Sequence of chain 4.A:
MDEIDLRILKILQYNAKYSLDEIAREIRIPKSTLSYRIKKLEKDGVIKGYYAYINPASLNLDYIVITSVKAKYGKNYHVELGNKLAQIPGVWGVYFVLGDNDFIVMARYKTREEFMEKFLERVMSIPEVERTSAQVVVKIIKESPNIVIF

The protein below binds the small molecule below.
Small molecule (SMILES): NC(=O)CC[C@H](N)C(=O)O

Binding-site contacts:
Ligand atom CG contacts residue LYS31 of chain 4.A at 3.5 Å.
Ligand atom CB contacts residue LYS31 of chain 4.A at 3.4 Å.
Ligand atom C contacts residue SER32 of chain 4.A at 3.4 Å.
Ligand atom CB contacts residue SER32 of chain 4.A at 4.1 Å.
Ligand atom NE2 contacts residue LYS31 of chain 4.A at 3.0 Å (salt-bridge).
Ligand atom OXT contacts residue SER32 of chain 4.A at 3.4 Å (h-bond).
Ligand atom CD contacts residue LYS31 of chain 4.A at 3.2 Å.
Ligand atom CD contacts residue PRO30 of chain 4.A at 4.3 Å (hydrophobic).
Ligand atom NE2 contacts residue PRO30 of chain 4.A at 3.9 Å.
Ligand atom OE1 contacts residue LYS31 of chain 4.A at 3.0 Å.
Ligand atom CG contacts residue PRO30 of chain 4.A at 4.0 Å (hydrophobic).
Ligand atom NE2 contacts residue ILE29 of chain 4.A at 3.7 Å.
Ligand atom CB contacts residue PRO30 of chain 4.A at 4.2 Å (hydrophobic).
Ligand atom NE2 contacts residue ALA24 of chain 4.A at 3.6 Å.
Ligand atom CA contacts residue LYS31 of chain 4.A at 4.1 Å.
Ligand atom CA contacts residue PRO30 of chain 4.A at 4.0 Å (hydrophobic).
Ligand atom CA contacts residue SER32 of chain 4.A at 4.2 Å.
Ligand atom O contacts residue SER32 of chain 4.A at 3.1 Å.